Binding-site contacts:
Ligand atom C5' contacts residue LEU7 of chain 1.A at 4.0 Å (hydrophobic).
Ligand atom OP2 contacts residue ASP225 of chain 1.A at 4.0 Å.
Ligand atom C5' contacts residue LYS185 of chain 1.A at 3.9 Å.
Ligand atom OP1 contacts residue SER172 of chain 1.A at 2.7 Å (h-bond).
Ligand atom OP3 contacts residue ASP225 of chain 1.A at 2.8 Å (salt-bridge).
Ligand atom OP2 contacts residue ASP171 of chain 1.A at 3.0 Å (salt-bridge).
Ligand atom C5' contacts residue GLY2 of chain 1.A at 3.7 Å.
Ligand atom OP3 contacts residue ASP173 of chain 1.A at 3.8 Å.
Ligand atom OP1 contacts residue ARG92 of chain 1.A at 3.3 Å (salt-bridge).
Ligand atom O3' contacts residue ASP171 of chain 1.A at 3.6 Å (salt-bridge).
Ligand atom C5' contacts residue GLU170 of chain 1.A at 3.2 Å.
Ligand atom P contacts residue GLY2 of chain 1.A at 4.1 Å.
Ligand atom OP2 contacts residue MN1 of chain 1.E at 3.6 Å.
Ligand atom O3' contacts residue LEU7 of chain 1.A at 3.6 Å.
Ligand atom OP2 contacts residue LEU7 of chain 1.A at 3.7 Å.
Ligand atom OP3 contacts residue MN1 of chain 1.D at 3.8 Å.
Ligand atom C3' contacts residue LEU7 of chain 1.A at 3.7 Å (hydrophobic).
Ligand atom O3' contacts residue LYS185 of chain 1.A at 3.1 Å (salt-bridge).
Ligand atom O3' contacts residue GLU170 of chain 1.A at 3.8 Å.
Ligand atom OP1 contacts residue LYS185 of chain 1.A at 3.2 Å (salt-bridge).
Ligand atom O5' contacts residue ASP171 of chain 1.A at 3.9 Å.
Ligand atom OP1 contacts residue ASP171 of chain 1.A at 3.7 Å.
Ligand atom OP1 contacts residue LEU7 of chain 1.A at 3.8 Å.
Ligand atom P contacts residue ASP171 of chain 1.A at 3.9 Å.
Ligand atom C5' contacts residue ASP171 of chain 1.A at 4.0 Å.
Ligand atom OP1 contacts residue GLN8 of chain 1.A at 3.6 Å.
Ligand atom P contacts residue ASP225 of chain 1.A at 3.8 Å.
Ligand atom P contacts residue MN1 of chain 1.D at 3.6 Å.
Ligand atom P contacts residue LYS185 of chain 1.A at 3.7 Å.
Ligand atom P contacts residue LEU7 of chain 1.A at 4.0 Å.
Ligand atom OP3 contacts residue GLY2 of chain 1.A at 2.8 Å (h-bond).
Ligand atom OP2 contacts residue MN1 of chain 1.D at 2.4 Å.
Ligand atom C4' contacts residue LEU7 of chain 1.A at 3.9 Å (hydrophobic).
Ligand atom OP2 contacts residue GLY2 of chain 1.A at 3.9 Å.
Ligand atom OP2 contacts residue ASP173 of chain 1.A at 3.8 Å.
Ligand atom C4' contacts residue ASP171 of chain 1.A at 4.1 Å.
Ligand atom OP1 contacts residue GLY2 of chain 1.A at 4.0 Å.
Ligand atom OP2 contacts residue GLN8 of chain 1.A at 4.0 Å.
Ligand atom OP1 contacts residue ILE3 of chain 1.A at 4.1 Å.
Ligand atom C4' contacts residue GLU170 of chain 1.A at 4.1 Å.

This protein binds this small molecule.
Small molecule (SMILES): Cc1cn([C@H]2C[C@H](O[P](=O)(O)OC[C@H]3O[C@@H](n4cnc5c(N)ncnc54)C[C@@H]3O[P](=O)(O)OC[C@H]3O[C@@H](n4cnc5c(=O)nc(N)[nH]c54)C[C@@H]3O[P](=O)(O)OC[C@H]3O[C@@H](n4ccc(N)nc4=O)C[C@@H]3O[P](=O)(O)OC[C@H]3O[C@@H](n4cnc5c(=O)nc(N)[nH]c54)C[C@@H]3O)[C@@H](CO[P](=O)(O)O[C@H]3C[C@H](n4ccc(N)nc4=O)O[C@@H]3CO[P](=O)(O)O[C@H]3C[C@H](n4cnc5c(N)ncnc54)O[C@@H]3CO[P](=O)(O)O[C@H]3C[C@H](n4cnc5c(=O)nc(N)[nH]c54)O[C@@H]3CO[P](=O)(O)O[C@H]3C[C@H](n4ccc(N)nc4=O)O[C@@H]3COP(=O)(O)O)O2)c(=O)[nH]c1=O

Sequence of chain 1.A:
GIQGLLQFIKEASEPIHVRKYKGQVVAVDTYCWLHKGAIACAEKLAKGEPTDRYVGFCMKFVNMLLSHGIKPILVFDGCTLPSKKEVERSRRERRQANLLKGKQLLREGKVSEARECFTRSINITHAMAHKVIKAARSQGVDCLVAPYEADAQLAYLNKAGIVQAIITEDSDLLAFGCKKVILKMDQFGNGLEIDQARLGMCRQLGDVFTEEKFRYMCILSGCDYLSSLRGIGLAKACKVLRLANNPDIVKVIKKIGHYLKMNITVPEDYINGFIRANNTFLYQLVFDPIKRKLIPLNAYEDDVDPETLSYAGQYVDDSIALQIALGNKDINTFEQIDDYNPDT